Sequence of chain 11.B:
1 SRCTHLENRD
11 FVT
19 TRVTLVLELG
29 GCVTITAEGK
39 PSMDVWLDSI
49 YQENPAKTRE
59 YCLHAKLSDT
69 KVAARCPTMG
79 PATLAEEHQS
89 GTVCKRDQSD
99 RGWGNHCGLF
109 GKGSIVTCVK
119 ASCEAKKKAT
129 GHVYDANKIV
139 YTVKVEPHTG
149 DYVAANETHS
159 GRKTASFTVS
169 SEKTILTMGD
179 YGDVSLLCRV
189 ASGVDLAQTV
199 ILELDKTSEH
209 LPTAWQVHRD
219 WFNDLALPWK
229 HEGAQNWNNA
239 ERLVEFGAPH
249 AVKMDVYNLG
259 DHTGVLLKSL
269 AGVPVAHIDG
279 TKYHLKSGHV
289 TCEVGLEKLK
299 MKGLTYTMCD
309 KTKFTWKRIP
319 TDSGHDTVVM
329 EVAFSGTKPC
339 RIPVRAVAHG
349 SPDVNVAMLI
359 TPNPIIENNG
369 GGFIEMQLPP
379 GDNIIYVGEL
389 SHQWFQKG

Sequence of chain 35.B:
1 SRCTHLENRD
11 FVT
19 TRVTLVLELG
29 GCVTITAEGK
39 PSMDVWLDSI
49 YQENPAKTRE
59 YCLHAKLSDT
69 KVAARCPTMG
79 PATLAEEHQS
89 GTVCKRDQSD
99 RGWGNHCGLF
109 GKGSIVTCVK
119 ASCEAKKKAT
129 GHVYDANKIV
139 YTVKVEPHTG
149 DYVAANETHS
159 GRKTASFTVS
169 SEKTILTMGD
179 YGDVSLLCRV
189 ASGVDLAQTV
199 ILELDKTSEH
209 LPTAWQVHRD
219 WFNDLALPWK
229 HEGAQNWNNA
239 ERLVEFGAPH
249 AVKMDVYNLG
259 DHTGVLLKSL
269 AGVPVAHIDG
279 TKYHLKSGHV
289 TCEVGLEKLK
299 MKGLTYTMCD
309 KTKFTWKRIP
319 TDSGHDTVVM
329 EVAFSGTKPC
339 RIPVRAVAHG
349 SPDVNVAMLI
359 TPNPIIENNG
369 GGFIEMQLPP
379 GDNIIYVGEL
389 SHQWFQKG

Binding-site contacts:
Ligand atom C8 contacts residue ASN154 of chain 11.B at 3.8 Å.
Ligand atom C3 contacts residue ASN154 of chain 11.B at 3.8 Å.
Ligand atom N2 contacts residue ASN154 of chain 11.B at 2.9 Å (h-bond).
Ligand atom O6 contacts residue HIS104 of chain 35.B at 2.9 Å.
Ligand atom C2 contacts residue HIS104 of chain 35.B at 4.4 Å.
Ligand atom C5 contacts residue ASN154 of chain 11.B at 3.7 Å.
Ligand atom O7 contacts residue ASN154 of chain 11.B at 3.1 Å (h-bond).
Ligand atom C1 contacts residue HIS104 of chain 35.B at 3.2 Å.
Ligand atom O7 contacts residue GLU155 of chain 11.B at 3.8 Å.
Ligand atom C4 contacts residue ASN154 of chain 11.B at 4.2 Å.
Ligand atom C7 contacts residue ASN154 of chain 11.B at 3.3 Å.
Ligand atom C8 contacts residue GLU155 of chain 11.B at 3.8 Å.
Ligand atom C7 contacts residue GLU155 of chain 11.B at 4.1 Å.
Ligand atom C1 contacts residue ASN154 of chain 11.B at 1.4 Å.
Ligand atom C2 contacts residue ASN154 of chain 11.B at 2.4 Å.
Ligand atom O7 contacts residue HIS104 of chain 35.B at 4.2 Å.
Ligand atom O5 contacts residue HIS104 of chain 35.B at 3.2 Å (h-bond).
Ligand atom O5 contacts residue ASN154 of chain 11.B at 2.4 Å (h-bond).
Ligand atom C6 contacts residue HIS104 of chain 35.B at 3.7 Å.
Ligand atom C5 contacts residue HIS104 of chain 35.B at 3.3 Å.

The small molecule below binds the protein below.
Small molecule (SMILES): CC(=O)N[C@@H]1[C@@H](O)[C@H](O)[C@@H](CO)O[C@H]1O